A protein and the small-molecule ligand that binds it are described below.
Small molecule (SMILES): N[C@H]1CCN(S(=O)(=O)c2ccccc2)C1

Sequence of chain 2.B:
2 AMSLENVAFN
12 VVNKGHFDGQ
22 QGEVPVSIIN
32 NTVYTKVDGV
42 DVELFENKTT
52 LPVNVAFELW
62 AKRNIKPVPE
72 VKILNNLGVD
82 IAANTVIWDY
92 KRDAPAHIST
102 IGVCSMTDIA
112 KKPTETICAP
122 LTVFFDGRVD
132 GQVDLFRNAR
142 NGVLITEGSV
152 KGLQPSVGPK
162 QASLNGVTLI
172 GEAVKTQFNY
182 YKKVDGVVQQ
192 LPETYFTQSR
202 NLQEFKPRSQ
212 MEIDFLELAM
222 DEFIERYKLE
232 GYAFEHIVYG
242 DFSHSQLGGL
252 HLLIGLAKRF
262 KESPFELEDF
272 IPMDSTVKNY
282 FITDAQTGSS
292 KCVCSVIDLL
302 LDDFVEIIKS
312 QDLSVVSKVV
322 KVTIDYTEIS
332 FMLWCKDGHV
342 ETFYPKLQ

Sequence of chain 4.B:
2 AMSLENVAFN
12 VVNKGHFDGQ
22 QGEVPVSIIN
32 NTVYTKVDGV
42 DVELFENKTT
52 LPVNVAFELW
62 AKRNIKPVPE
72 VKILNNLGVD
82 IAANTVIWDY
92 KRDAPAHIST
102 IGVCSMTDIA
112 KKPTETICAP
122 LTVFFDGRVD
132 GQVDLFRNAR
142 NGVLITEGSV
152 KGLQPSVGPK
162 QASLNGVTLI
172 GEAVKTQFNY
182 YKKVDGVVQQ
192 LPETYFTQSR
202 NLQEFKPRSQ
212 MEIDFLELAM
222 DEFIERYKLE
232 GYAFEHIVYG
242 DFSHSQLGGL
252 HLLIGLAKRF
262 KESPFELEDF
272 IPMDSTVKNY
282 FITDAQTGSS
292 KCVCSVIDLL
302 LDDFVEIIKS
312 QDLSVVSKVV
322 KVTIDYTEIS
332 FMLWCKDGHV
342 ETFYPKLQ

Binding-site contacts:
Ligand atom N05 contacts residue VAL13 of chain 2.B at 3.9 Å.
Ligand atom C11 contacts residue VAL38 of chain 2.B at 3.9 Å (hydrophobic).
Ligand atom O08 contacts residue VAL38 of chain 2.B at 4.3 Å.
Ligand atom C02 contacts residue ASN14 of chain 2.B at 3.7 Å.
Ligand atom C12 contacts residue LEU348 of chain 4.B at 3.7 Å (hydrophobic).
Ligand atom S07 contacts residue ILE272 of chain 4.B at 4.3 Å.
Ligand atom C04 contacts residue VAL13 of chain 2.B at 4.1 Å (hydrophobic).
Ligand atom C06 contacts residue LEU348 of chain 4.B at 3.9 Å (hydrophobic).
Ligand atom N01 contacts residue VAL13 of chain 2.B at 4.1 Å.
Ligand atom S07 contacts residue VAL13 of chain 2.B at 4.2 Å.
Ligand atom C11 contacts residue LEU348 of chain 4.B at 3.6 Å (hydrophobic).
Ligand atom C14 contacts residue ASP39 of chain 2.B at 3.3 Å.
Ligand atom O08 contacts residue ILE272 of chain 4.B at 3.1 Å.
Ligand atom C06 contacts residue VAL13 of chain 2.B at 3.9 Å (hydrophobic).
Ligand atom C06 contacts residue ASN280 of chain 4.B at 4.3 Å.
Ligand atom C06 contacts residue ILE272 of chain 4.B at 3.8 Å (hydrophobic).
Ligand atom C10 contacts residue GLN349 of chain 4.B at 4.2 Å.
Ligand atom C15 contacts residue ASP39 of chain 2.B at 4.2 Å.
Ligand atom N01 contacts residue LEU348 of chain 4.B at 3.0 Å (h-bond).
Ligand atom C13 contacts residue ASP39 of chain 2.B at 3.5 Å.
Ligand atom C15 contacts residue VAL38 of chain 2.B at 3.9 Å (hydrophobic).
Ligand atom N01 contacts residue ASN280 of chain 4.B at 3.3 Å (h-bond).
Ligand atom C14 contacts residue GLN349 of chain 4.B at 3.5 Å.
Ligand atom S07 contacts residue VAL38 of chain 2.B at 4.2 Å.
Ligand atom C15 contacts residue GLN349 of chain 4.B at 3.4 Å.
Ligand atom O08 contacts residue VAL13 of chain 2.B at 4.1 Å.
Ligand atom C11 contacts residue MET274 of chain 4.B at 4.3 Å (hydrophobic).
Ligand atom C10 contacts residue VAL38 of chain 2.B at 3.7 Å (hydrophobic).
Ligand atom N01 contacts residue ASN14 of chain 2.B at 4.2 Å.
Ligand atom C03 contacts residue ASN14 of chain 2.B at 3.4 Å.
Ligand atom C03 contacts residue LEU348 of chain 4.B at 3.5 Å (hydrophobic).
Ligand atom O09 contacts residue VAL13 of chain 2.B at 3.8 Å.
Ligand atom C04 contacts residue GLN349 of chain 4.B at 4.0 Å.
Ligand atom C14 contacts residue VAL38 of chain 2.B at 4.3 Å (hydrophobic).
Ligand atom C04 contacts residue ASN14 of chain 2.B at 4.3 Å.
Ligand atom C02 contacts residue VAL13 of chain 2.B at 3.6 Å (hydrophobic).
Ligand atom C03 contacts residue GLN349 of chain 4.B at 4.0 Å.
Ligand atom C13 contacts residue GLN349 of chain 4.B at 3.8 Å.
Ligand atom O09 contacts residue VAL38 of chain 2.B at 3.7 Å.
Ligand atom C02 contacts residue LEU348 of chain 4.B at 3.7 Å (hydrophobic).